A protein and the small-molecule ligand that binds it are described below.
Small molecule (SMILES): OC[C@H]1O[C@@H](O)[C@H](O)[C@@H](O)[C@H]1O

Sequence of chain 2.A:
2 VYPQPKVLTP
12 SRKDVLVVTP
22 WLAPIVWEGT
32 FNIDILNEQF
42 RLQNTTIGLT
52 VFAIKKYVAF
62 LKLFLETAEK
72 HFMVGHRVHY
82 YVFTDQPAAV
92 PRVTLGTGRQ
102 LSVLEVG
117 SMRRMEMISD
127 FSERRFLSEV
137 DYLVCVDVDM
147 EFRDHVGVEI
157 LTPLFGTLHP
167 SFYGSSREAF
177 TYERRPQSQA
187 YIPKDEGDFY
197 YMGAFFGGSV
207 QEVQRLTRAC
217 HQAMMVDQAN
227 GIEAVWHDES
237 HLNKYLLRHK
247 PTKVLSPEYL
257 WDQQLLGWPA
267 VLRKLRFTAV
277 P

Binding-site contacts:
Ligand atom O3 contacts residue HIS233 of chain 2.A at 4.1 Å.
Ligand atom C1 contacts residue BHG1 of chain 2.B at 3.9 Å.
Ligand atom C3 contacts residue ASP234 of chain 2.A at 3.6 Å.
Ligand atom C1 contacts residue GLU235 of chain 2.A at 4.1 Å.
Ligand atom O1 contacts residue UDP1 of chain 2.E at 1.6 Å.
Ligand atom C3 contacts residue TRP232 of chain 2.A at 3.8 Å (hydrophobic).
Ligand atom C2 contacts residue TRP232 of chain 2.A at 4.4 Å (hydrophobic).
Ligand atom C3 contacts residue GLU235 of chain 2.A at 4.1 Å.
Ligand atom C2 contacts residue BHG1 of chain 2.B at 4.2 Å.
Ligand atom O5 contacts residue TRP232 of chain 2.A at 3.7 Å.
Ligand atom C6 contacts residue TRP232 of chain 2.A at 3.5 Å (hydrophobic).
Ligand atom O3 contacts residue ARG120 of chain 2.A at 3.7 Å.
Ligand atom O2 contacts residue ALA200 of chain 2.A at 4.4 Å.
Ligand atom O2 contacts residue BHG1 of chain 2.B at 4.5 Å.
Ligand atom C4 contacts residue HIS233 of chain 2.A at 3.9 Å.
Ligand atom C5 contacts residue UDP1 of chain 2.E at 3.7 Å.
Ligand atom O2 contacts residue UDP1 of chain 2.E at 3.9 Å.
Ligand atom O2 contacts residue ASP234 of chain 2.A at 4.5 Å.
Ligand atom O1 contacts residue ASP143 of chain 2.A at 4.5 Å.
Ligand atom O2 contacts residue GLU235 of chain 2.A at 2.8 Å (salt-bridge).
Ligand atom C4 contacts residue TRP232 of chain 2.A at 3.7 Å (hydrophobic).
Ligand atom O3 contacts residue ASP234 of chain 2.A at 2.7 Å (salt-bridge).
Ligand atom O5 contacts residue BHG1 of chain 2.B at 3.7 Å.
Ligand atom O3 contacts residue GLU235 of chain 2.A at 2.9 Å (salt-bridge).
Ligand atom O5 contacts residue UDP1 of chain 2.E at 2.9 Å (h-bond).
Ligand atom O2 contacts residue ARG120 of chain 2.A at 3.7 Å.
Ligand atom O4 contacts residue TRP232 of chain 2.A at 2.7 Å (h-bond).
Ligand atom C2 contacts residue ARG120 of chain 2.A at 4.4 Å.
Ligand atom O2 contacts residue GLY199 of chain 2.A at 3.5 Å.
Ligand atom C2 contacts residue UDP1 of chain 2.E at 4.0 Å.
Ligand atom C5 contacts residue TRP232 of chain 2.A at 4.1 Å (hydrophobic).
Ligand atom O6 contacts residue TRP232 of chain 2.A at 4.0 Å.
Ligand atom O4 contacts residue HIS233 of chain 2.A at 3.2 Å (h-bond).
Ligand atom O6 contacts residue UDP1 of chain 2.E at 4.1 Å.
Ligand atom O3 contacts residue TRP232 of chain 2.A at 2.9 Å (h-bond).
Ligand atom C2 contacts residue GLU235 of chain 2.A at 3.4 Å.
Ligand atom C6 contacts residue HIS233 of chain 2.A at 4.0 Å.
Ligand atom C1 contacts residue UDP1 of chain 2.E at 2.5 Å.
Ligand atom C3 contacts residue ARG120 of chain 2.A at 3.8 Å.